Binding-site contacts:
Ligand atom C2 contacts residue ASN483 of chain 1.B at 2.4 Å.
Ligand atom C7 contacts residue ASN483 of chain 1.B at 3.3 Å.
Ligand atom C1 contacts residue THR485 of chain 1.B at 3.8 Å.
Ligand atom C6 contacts residue GLU479 of chain 1.B at 3.6 Å.
Ligand atom C6 contacts residue SER480 of chain 1.B at 4.3 Å.
Ligand atom C8 contacts residue ASN483 of chain 1.B at 3.2 Å.
Ligand atom C1 contacts residue SER480 of chain 1.B at 4.3 Å.
Ligand atom O5 contacts residue GLU479 of chain 1.B at 3.5 Å.
Ligand atom C5 contacts residue GLU476 of chain 1.B at 4.2 Å.
Ligand atom C4 contacts residue ASN483 of chain 1.B at 4.2 Å.
Ligand atom O7 contacts residue ASN483 of chain 1.B at 4.2 Å.
Ligand atom C1 contacts residue ASN483 of chain 1.B at 1.4 Å.
Ligand atom N2 contacts residue THR485 of chain 1.B at 4.4 Å.
Ligand atom O5 contacts residue SER480 of chain 1.B at 3.9 Å.
Ligand atom O5 contacts residue GLU476 of chain 1.B at 4.5 Å.
Ligand atom O6 contacts residue GLU479 of chain 1.B at 3.6 Å.
Ligand atom O5 contacts residue ASN483 of chain 1.B at 2.4 Å (h-bond).
Ligand atom C1 contacts residue GLU479 of chain 1.B at 3.9 Å.
Ligand atom C5 contacts residue GLU479 of chain 1.B at 4.3 Å.
Ligand atom N2 contacts residue ASN483 of chain 1.B at 2.9 Å (h-bond).
Ligand atom C5 contacts residue ASN483 of chain 1.B at 3.7 Å.
Ligand atom O6 contacts residue GLU476 of chain 1.B at 4.1 Å.
Ligand atom C3 contacts residue ASN483 of chain 1.B at 3.8 Å.
Ligand atom C6 contacts residue GLU476 of chain 1.B at 3.2 Å.

This protein binds this small molecule.
Small molecule (SMILES): CC(=O)N[C@@H]1[C@@H](O)[C@H](O)[C@@H](CO)O[C@H]1O

Sequence of chain 1.B:
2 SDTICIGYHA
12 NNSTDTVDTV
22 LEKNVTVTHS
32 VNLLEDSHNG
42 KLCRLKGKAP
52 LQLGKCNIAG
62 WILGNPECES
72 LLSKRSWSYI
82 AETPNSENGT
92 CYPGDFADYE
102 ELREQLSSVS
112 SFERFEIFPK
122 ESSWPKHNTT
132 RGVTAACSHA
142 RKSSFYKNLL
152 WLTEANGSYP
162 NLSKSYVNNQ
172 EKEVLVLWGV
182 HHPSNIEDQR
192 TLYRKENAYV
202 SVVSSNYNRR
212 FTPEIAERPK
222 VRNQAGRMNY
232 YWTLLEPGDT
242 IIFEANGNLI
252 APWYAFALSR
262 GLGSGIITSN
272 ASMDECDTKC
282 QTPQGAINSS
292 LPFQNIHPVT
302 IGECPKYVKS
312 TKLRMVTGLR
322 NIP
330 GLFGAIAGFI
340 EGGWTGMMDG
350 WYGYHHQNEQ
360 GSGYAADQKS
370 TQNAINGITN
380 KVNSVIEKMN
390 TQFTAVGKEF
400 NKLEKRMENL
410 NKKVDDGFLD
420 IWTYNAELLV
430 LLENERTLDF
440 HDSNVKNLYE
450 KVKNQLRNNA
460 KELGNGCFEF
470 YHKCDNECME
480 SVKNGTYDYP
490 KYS